The protein below binds the small molecule below.
Small molecule (SMILES): CSc1nc(O)c(Cc2cccs2)[nH]1

Binding-site contacts:
Ligand atom CAM contacts residue LEU137 of chain 1.A at 3.4 Å (hydrophobic).
Ligand atom OAB contacts residue TYR86 of chain 1.A at 3.6 Å.
Ligand atom CAL contacts residue ALA36 of chain 1.A at 3.9 Å (hydrophobic).
Ligand atom CAC contacts residue LEU15 of chain 1.A at 4.1 Å (hydrophobic).
Ligand atom CAF contacts residue CYS87 of chain 1.A at 2.9 Å (hydrophobic).
Ligand atom CAD contacts residue GLY90 of chain 1.A at 3.7 Å.
Ligand atom CAE contacts residue CYS87 of chain 1.A at 3.8 Å (hydrophobic).
Ligand atom OAB contacts residue CYS87 of chain 1.A at 2.9 Å (h-bond).
Ligand atom CAC contacts residue LEU137 of chain 1.A at 3.9 Å (hydrophobic).
Ligand atom NAG contacts residue LEU137 of chain 1.A at 3.2 Å.
Ligand atom CAK contacts residue CYS87 of chain 1.A at 4.1 Å (hydrophobic).
Ligand atom OAB contacts residue LEU15 of chain 1.A at 4.1 Å.
Ligand atom SAI contacts residue SER147 of chain 1.A at 4.1 Å.
Ligand atom NAH contacts residue CYS87 of chain 1.A at 4.1 Å.
Ligand atom CAM contacts residue ALA36 of chain 1.A at 4.2 Å (hydrophobic).
Ligand atom SAI contacts residue VAL68 of chain 1.A at 4.2 Å.
Ligand atom NAH contacts residue LEU137 of chain 1.A at 3.5 Å.
Ligand atom CAA contacts residue VAL68 of chain 1.A at 2.6 Å (hydrophobic).
Ligand atom CAD contacts residue CYS87 of chain 1.A at 2.6 Å (hydrophobic).
Ligand atom SAJ contacts residue GLY90 of chain 1.A at 4.0 Å.
Ligand atom OAB contacts residue LEU137 of chain 1.A at 4.0 Å.
Ligand atom SAJ contacts residue LEU15 of chain 1.A at 4.0 Å.
Ligand atom CAN contacts residue LEU137 of chain 1.A at 3.3 Å (hydrophobic).
Ligand atom CAL contacts residue LEU137 of chain 1.A at 3.3 Å (hydrophobic).
Ligand atom CAD contacts residue TYR86 of chain 1.A at 3.8 Å (hydrophobic).
Ligand atom CAA contacts residue SER147 of chain 1.A at 3.6 Å.
Ligand atom CAM contacts residue CYS87 of chain 1.A at 3.9 Å (hydrophobic).
Ligand atom CAA contacts residue GLU85 of chain 1.A at 4.0 Å.
Ligand atom CAA contacts residue LEU84 of chain 1.A at 3.8 Å (hydrophobic).
Ligand atom NAH contacts residue ALA36 of chain 1.A at 3.5 Å.
Ligand atom CAF contacts residue TYR86 of chain 1.A at 4.0 Å (hydrophobic).
Ligand atom CAL contacts residue GLU85 of chain 1.A at 4.2 Å.
Ligand atom NAH contacts residue GLU85 of chain 1.A at 3.2 Å (salt-bridge).
Ligand atom CAD contacts residue LEU15 of chain 1.A at 4.0 Å (hydrophobic).
Ligand atom CAE contacts residue GLY90 of chain 1.A at 3.4 Å.
Ligand atom CAA contacts residue LEU137 of chain 1.A at 4.0 Å (hydrophobic).
Ligand atom CAE contacts residue LEU15 of chain 1.A at 4.0 Å (hydrophobic).
Ligand atom SAI contacts residue LEU84 of chain 1.A at 3.6 Å.
Ligand atom CAK contacts residue LEU15 of chain 1.A at 4.1 Å (hydrophobic).
Ligand atom CAF contacts residue LEU15 of chain 1.A at 4.1 Å (hydrophobic).

Sequence of chain 1.A:
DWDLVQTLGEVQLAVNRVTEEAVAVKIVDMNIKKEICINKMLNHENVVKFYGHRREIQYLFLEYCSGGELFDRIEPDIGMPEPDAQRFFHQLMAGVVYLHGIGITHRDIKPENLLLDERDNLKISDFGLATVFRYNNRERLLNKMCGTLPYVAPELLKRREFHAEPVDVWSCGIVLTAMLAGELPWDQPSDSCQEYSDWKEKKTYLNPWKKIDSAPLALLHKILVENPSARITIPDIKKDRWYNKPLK